This small molecule binds to this protein.
Small molecule (SMILES): Cc1cccc(-n2nc(C(=O)O)cc2-c2ccc(OCc3ccc(-c4ccc(C(=O)O)o4)cc3)cc2)c1

Binding-site contacts:
Ligand atom C13 contacts residue ASN88 of chain 1.A at 3.3 Å.
Ligand atom C32 contacts residue ARG46 of chain 1.A at 3.8 Å.
Ligand atom C33 contacts residue ARG46 of chain 1.A at 3.6 Å.
Ligand atom C01 contacts residue ARG44 of chain 1.A at 3.9 Å.
Ligand atom N26 contacts residue ARG46 of chain 1.A at 2.9 Å (salt-bridge).
Ligand atom C32 contacts residue MET60 of chain 1.A at 3.7 Å (hydrophobic).
Ligand atom C31 contacts residue VAL96 of chain 1.A at 3.4 Å (hydrophobic).
Ligand atom C09 contacts residue ILE98 of chain 1.A at 3.4 Å (hydrophobic).
Ligand atom C28 contacts residue ARG46 of chain 1.A at 3.6 Å.
Ligand atom C10 contacts residue MET60 of chain 1.A at 4.0 Å (hydrophobic).
Ligand atom C31 contacts residue SER58 of chain 1.A at 3.5 Å.
Ligand atom O36 contacts residue ARG34 of chain 1.A at 2.6 Å (salt-bridge).
Ligand atom C01 contacts residue ALA62 of chain 1.A at 3.7 Å (hydrophobic).
Ligand atom C24 contacts residue ILE36 of chain 1.A at 3.8 Å (hydrophobic).
Ligand atom O03 contacts residue ALA62 of chain 1.A at 3.4 Å.
Ligand atom O36 contacts residue ILE36 of chain 1.A at 3.4 Å.
Ligand atom C35 contacts residue ARG34 of chain 1.A at 3.8 Å.
Ligand atom C35 contacts residue ILE36 of chain 1.A at 3.8 Å (hydrophobic).
Ligand atom C25 contacts residue ILE36 of chain 1.A at 3.7 Å (hydrophobic).
Ligand atom C32 contacts residue SER58 of chain 1.A at 3.7 Å.
Ligand atom C34 contacts residue VAL96 of chain 1.A at 3.9 Å (hydrophobic).
Ligand atom C33 contacts residue MET60 of chain 1.A at 3.6 Å (hydrophobic).
Ligand atom C01 contacts residue THR63 of chain 1.A at 3.9 Å.
Ligand atom O03 contacts residue ARG44 of chain 1.A at 3.0 Å (salt-bridge).
Ligand atom N27 contacts residue ARG46 of chain 1.A at 3.7 Å.
Ligand atom C07 contacts residue ILE98 of chain 1.A at 3.5 Å (hydrophobic).
Ligand atom C30 contacts residue VAL96 of chain 1.A at 3.6 Å (hydrophobic).
Ligand atom C10 contacts residue ARG44 of chain 1.A at 3.8 Å.
Ligand atom C14 contacts residue ILE98 of chain 1.A at 3.4 Å (hydrophobic).
Ligand atom C21 contacts residue ILE36 of chain 1.A at 3.4 Å (hydrophobic).
Ligand atom C04 contacts residue ARG44 of chain 1.A at 3.9 Å.
Ligand atom O02 contacts residue MET100 of chain 1.A at 3.6 Å.
Ligand atom O02 contacts residue ALA62 of chain 1.A at 3.5 Å.
Ligand atom C11 contacts residue MET60 of chain 1.A at 3.6 Å (hydrophobic).
Ligand atom C18 contacts residue LEU90 of chain 1.A at 3.9 Å (hydrophobic).
Ligand atom C22 contacts residue MET60 of chain 1.A at 3.9 Å (hydrophobic).
Ligand atom C06 contacts residue ILE98 of chain 1.A at 3.5 Å (hydrophobic).
Ligand atom O08 contacts residue ARG44 of chain 1.A at 3.2 Å (salt-bridge).
Ligand atom O03 contacts residue THR63 of chain 1.A at 3.0 Å (h-bond).
Ligand atom C34 contacts residue ARG94 of chain 1.A at 3.9 Å.

Sequence of chain 1.A:
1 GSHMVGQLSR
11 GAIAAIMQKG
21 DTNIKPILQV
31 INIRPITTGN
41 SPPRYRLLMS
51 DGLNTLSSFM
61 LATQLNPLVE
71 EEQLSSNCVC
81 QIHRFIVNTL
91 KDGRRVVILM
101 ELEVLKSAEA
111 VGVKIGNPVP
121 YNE